Sequence of chain 1.A:
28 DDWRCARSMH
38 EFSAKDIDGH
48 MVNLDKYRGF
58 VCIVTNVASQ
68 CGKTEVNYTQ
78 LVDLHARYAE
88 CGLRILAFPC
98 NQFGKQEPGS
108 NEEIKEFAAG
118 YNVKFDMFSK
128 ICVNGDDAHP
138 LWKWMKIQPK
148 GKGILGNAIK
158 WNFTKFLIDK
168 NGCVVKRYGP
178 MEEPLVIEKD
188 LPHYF

Binding-site contacts:
Ligand atom O1 contacts residue ARG84 of chain 1.A at 3.3 Å (salt-bridge).
Ligand atom O1 contacts residue GLU87 of chain 1.A at 4.1 Å.
Ligand atom C2 contacts residue GLU87 of chain 1.A at 4.3 Å.
Ligand atom O1 contacts residue ALA86 of chain 1.A at 4.2 Å.
Ligand atom S7 contacts residue CYS88 of chain 1.A at 3.3 Å (h-bond).
Ligand atom C4 contacts residue CYS88 of chain 1.A at 4.2 Å (hydrophobic).
Ligand atom C2 contacts residue ARG84 of chain 1.A at 4.2 Å.
Ligand atom C2 contacts residue TYR85 of chain 1.A at 4.0 Å (hydrophobic).
Ligand atom C4 contacts residue ARG84 of chain 1.A at 3.5 Å.
Ligand atom C2 contacts residue CYS88 of chain 1.A at 1.8 Å (hydrophobic).
Ligand atom C3 contacts residue TYR85 of chain 1.A at 4.3 Å (hydrophobic).
Ligand atom C3 contacts residue CYS88 of chain 1.A at 2.9 Å (hydrophobic).
Ligand atom O1 contacts residue CYS88 of chain 1.A at 2.6 Å (h-bond).
Ligand atom C3 contacts residue ARG84 of chain 1.A at 4.2 Å.
Ligand atom O1 contacts residue TYR85 of chain 1.A at 3.0 Å.

A protein and the small-molecule ligand that binds it are described below.
Small molecule (SMILES): O=Cc1cccs1